A protein and the small-molecule ligand that binds it are described below.
Small molecule (SMILES): CC[C@H](C)[C@H](NC(=O)[C@H](C)NC(=O)[C@H](C)N)C(=O)N[C@@H](CCSC)C(=O)N[C@@H](CCSC)C(=O)N[C@@H](CCC(N)=O)C(=O)N[C@@H](C)C=O

Sequence of chain 1.A:
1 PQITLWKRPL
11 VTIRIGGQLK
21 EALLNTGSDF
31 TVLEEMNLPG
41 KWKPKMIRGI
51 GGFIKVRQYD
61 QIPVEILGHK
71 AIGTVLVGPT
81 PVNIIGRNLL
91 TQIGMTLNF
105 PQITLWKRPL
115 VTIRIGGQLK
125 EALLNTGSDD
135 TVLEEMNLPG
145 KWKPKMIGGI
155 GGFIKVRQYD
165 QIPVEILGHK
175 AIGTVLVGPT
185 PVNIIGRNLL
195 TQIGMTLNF

Binding-site contacts:
Ligand atom CB contacts residue ARG48 of chain 1.A at 3.5 Å.
Ligand atom CB contacts residue ARG8 of chain 1.A at 3.2 Å.
Ligand atom CB contacts residue SER132 of chain 1.A at 3.1 Å.
Ligand atom N contacts residue GLY131 of chain 1.A at 3.1 Å (h-bond).
Ligand atom N contacts residue ASP29 of chain 1.A at 3.1 Å (salt-bridge).
Ligand atom O contacts residue SER28 of chain 1.A at 3.5 Å.
Ligand atom OE1 contacts residue ASP133 of chain 1.A at 3.0 Å (salt-bridge).
Ligand atom N contacts residue ARG48 of chain 1.A at 2.9 Å (salt-bridge).
Ligand atom NE2 contacts residue ASP134 of chain 1.A at 2.6 Å (salt-bridge).
Ligand atom O contacts residue SER132 of chain 1.A at 3.5 Å.
Ligand atom OE1 contacts residue ASP134 of chain 1.A at 2.7 Å (salt-bridge).
Ligand atom CB contacts residue ILE47 of chain 1.A at 3.6 Å (hydrophobic).
Ligand atom CD1 contacts residue SER28 of chain 1.A at 3.0 Å.
Ligand atom CA contacts residue GLY131 of chain 1.A at 3.5 Å.
Ligand atom CG contacts residue LEU23 of chain 1.A at 3.4 Å (hydrophobic).
Ligand atom CG2 contacts residue SER28 of chain 1.A at 3.1 Å.
Ligand atom CA contacts residue ASP133 of chain 1.A at 3.5 Å.
Ligand atom O contacts residue ASN25 of chain 1.A at 2.9 Å (h-bond).
Ligand atom O contacts residue ASN129 of chain 1.A at 2.9 Å (h-bond).
Ligand atom O contacts residue GLY131 of chain 1.A at 3.5 Å (h-bond).
Ligand atom O contacts residue ASP133 of chain 1.A at 3.0 Å (salt-bridge).
Ligand atom C contacts residue ASN129 of chain 1.A at 3.5 Å.
Ligand atom CA contacts residue ARG8 of chain 1.A at 3.6 Å.
Ligand atom N contacts residue GLY27 of chain 1.A at 3.1 Å (h-bond).
Ligand atom O contacts residue ASP133 of chain 1.A at 3.0 Å (salt-bridge).
Ligand atom CB contacts residue ASN129 of chain 1.A at 3.1 Å.
Ligand atom CE contacts residue THR184 of chain 1.A at 3.3 Å.
Ligand atom CG contacts residue GLY27 of chain 1.A at 3.4 Å.
Ligand atom O contacts residue ASP29 of chain 1.A at 3.0 Å (salt-bridge).
Ligand atom CB contacts residue SER28 of chain 1.A at 3.5 Å.
Ligand atom O contacts residue ARG48 of chain 1.A at 3.5 Å (salt-bridge).
Ligand atom N contacts residue LYS45 of chain 1.A at 3.6 Å (salt-bridge).
Ligand atom CG contacts residue GLY131 of chain 1.A at 3.4 Å.
Ligand atom CD contacts residue ASP134 of chain 1.A at 3.5 Å.
Ligand atom CD1 contacts residue PHE30 of chain 1.A at 3.4 Å (hydrophobic).
Ligand atom O contacts residue ARG48 of chain 1.A at 3.1 Å (salt-bridge).
Ligand atom CG1 contacts residue SER28 of chain 1.A at 3.6 Å.
Ligand atom CB contacts residue GLY27 of chain 1.A at 3.3 Å.
Ligand atom CB contacts residue PHE30 of chain 1.A at 3.4 Å (hydrophobic).
Ligand atom OE1 contacts residue SER132 of chain 1.A at 2.9 Å (h-bond).